This protein binds this small molecule.
Small molecule (SMILES): CC(=O)N[C@@H]1[C@@H](O)[C@H](O)[C@@H](CO)O[C@H]1O

Binding-site contacts:
Ligand atom C6 contacts residue HIS158 of chain 42.C at 3.7 Å.
Ligand atom C4 contacts residue ASN153 of chain 42.C at 4.2 Å.
Ligand atom C5 contacts residue HIS149 of chain 42.C at 4.2 Å.
Ligand atom C3 contacts residue HIS149 of chain 42.C at 4.3 Å.
Ligand atom O5 contacts residue HIS158 of chain 42.C at 3.1 Å.
Ligand atom C3 contacts residue ASN153 of chain 42.C at 3.8 Å.
Ligand atom C6 contacts residue LYS157 of chain 42.C at 3.6 Å.
Ligand atom N2 contacts residue HIS149 of chain 42.C at 4.2 Å.
Ligand atom C8 contacts residue HIS149 of chain 42.C at 3.7 Å.
Ligand atom O4 contacts residue LYS157 of chain 42.C at 4.5 Å.
Ligand atom C4 contacts residue HIS149 of chain 42.C at 4.0 Å.
Ligand atom O3 contacts residue HIS149 of chain 42.C at 4.0 Å.
Ligand atom C7 contacts residue ASN153 of chain 42.C at 3.6 Å.
Ligand atom C5 contacts residue LYS157 of chain 42.C at 3.9 Å.
Ligand atom C7 contacts residue GLY102 of chain 42.A at 4.1 Å.
Ligand atom N2 contacts residue ASN153 of chain 42.C at 2.9 Å (h-bond).
Ligand atom O5 contacts residue ASN153 of chain 42.C at 2.4 Å (h-bond).
Ligand atom C5 contacts residue HIS158 of chain 42.C at 4.0 Å.
Ligand atom O5 contacts residue THR155 of chain 42.C at 4.5 Å.
Ligand atom O7 contacts residue TRP101 of chain 42.A at 3.8 Å.
Ligand atom C7 contacts residue HIS149 of chain 42.C at 4.3 Å.
Ligand atom O7 contacts residue ASN153 of chain 42.C at 4.5 Å.
Ligand atom C1 contacts residue HIS149 of chain 42.C at 3.4 Å.
Ligand atom C8 contacts residue ASN153 of chain 42.C at 4.0 Å.
Ligand atom C2 contacts residue HIS149 of chain 42.C at 3.6 Å.
Ligand atom C2 contacts residue ASN153 of chain 42.C at 2.5 Å.
Ligand atom C1 contacts residue THR155 of chain 42.C at 3.8 Å.
Ligand atom O7 contacts residue GLY102 of chain 42.A at 3.0 Å (h-bond).
Ligand atom C5 contacts residue ASN153 of chain 42.C at 3.7 Å.
Ligand atom O5 contacts residue HIS149 of chain 42.C at 3.5 Å.
Ligand atom C1 contacts residue ASN153 of chain 42.C at 1.4 Å.
Ligand atom C8 contacts residue TRP101 of chain 42.A at 4.4 Å (hydrophobic).
Ligand atom C1 contacts residue HIS158 of chain 42.C at 4.1 Å.
Ligand atom O6 contacts residue LYS157 of chain 42.C at 3.2 Å (salt-bridge).

Sequence of chain 42.C:
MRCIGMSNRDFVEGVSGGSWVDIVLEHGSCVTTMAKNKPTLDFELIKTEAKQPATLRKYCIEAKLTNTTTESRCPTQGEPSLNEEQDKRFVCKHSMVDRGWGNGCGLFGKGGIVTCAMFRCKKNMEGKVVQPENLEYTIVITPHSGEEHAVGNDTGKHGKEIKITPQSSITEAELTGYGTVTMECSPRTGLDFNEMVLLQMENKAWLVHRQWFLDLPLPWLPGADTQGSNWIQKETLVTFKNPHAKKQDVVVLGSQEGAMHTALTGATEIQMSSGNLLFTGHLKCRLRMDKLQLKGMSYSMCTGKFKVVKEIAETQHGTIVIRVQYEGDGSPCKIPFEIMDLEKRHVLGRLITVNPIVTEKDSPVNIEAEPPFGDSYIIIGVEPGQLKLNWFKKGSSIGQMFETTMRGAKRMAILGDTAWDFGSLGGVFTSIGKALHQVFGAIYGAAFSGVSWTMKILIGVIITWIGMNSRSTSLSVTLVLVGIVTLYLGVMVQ

Sequence of chain 42.A:
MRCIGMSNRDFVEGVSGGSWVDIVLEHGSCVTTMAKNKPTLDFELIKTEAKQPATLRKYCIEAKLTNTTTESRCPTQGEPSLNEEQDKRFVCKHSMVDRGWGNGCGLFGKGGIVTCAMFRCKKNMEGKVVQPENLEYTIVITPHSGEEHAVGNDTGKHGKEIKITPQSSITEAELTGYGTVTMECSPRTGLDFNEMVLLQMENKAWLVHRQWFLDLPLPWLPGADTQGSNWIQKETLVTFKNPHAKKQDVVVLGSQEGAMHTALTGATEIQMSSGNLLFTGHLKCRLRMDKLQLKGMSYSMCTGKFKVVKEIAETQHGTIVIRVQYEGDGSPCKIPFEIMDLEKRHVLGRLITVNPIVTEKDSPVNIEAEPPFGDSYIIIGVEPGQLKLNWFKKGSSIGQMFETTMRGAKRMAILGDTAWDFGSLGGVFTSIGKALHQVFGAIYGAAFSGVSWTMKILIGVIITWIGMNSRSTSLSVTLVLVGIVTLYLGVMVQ